The protein below binds the small molecule below.
Small molecule (SMILES): CC(=O)N[C@@H]1[C@@H](O)[C@H](O)[C@@H](CO)O[C@H]1O

Sequence of chain 1.A:
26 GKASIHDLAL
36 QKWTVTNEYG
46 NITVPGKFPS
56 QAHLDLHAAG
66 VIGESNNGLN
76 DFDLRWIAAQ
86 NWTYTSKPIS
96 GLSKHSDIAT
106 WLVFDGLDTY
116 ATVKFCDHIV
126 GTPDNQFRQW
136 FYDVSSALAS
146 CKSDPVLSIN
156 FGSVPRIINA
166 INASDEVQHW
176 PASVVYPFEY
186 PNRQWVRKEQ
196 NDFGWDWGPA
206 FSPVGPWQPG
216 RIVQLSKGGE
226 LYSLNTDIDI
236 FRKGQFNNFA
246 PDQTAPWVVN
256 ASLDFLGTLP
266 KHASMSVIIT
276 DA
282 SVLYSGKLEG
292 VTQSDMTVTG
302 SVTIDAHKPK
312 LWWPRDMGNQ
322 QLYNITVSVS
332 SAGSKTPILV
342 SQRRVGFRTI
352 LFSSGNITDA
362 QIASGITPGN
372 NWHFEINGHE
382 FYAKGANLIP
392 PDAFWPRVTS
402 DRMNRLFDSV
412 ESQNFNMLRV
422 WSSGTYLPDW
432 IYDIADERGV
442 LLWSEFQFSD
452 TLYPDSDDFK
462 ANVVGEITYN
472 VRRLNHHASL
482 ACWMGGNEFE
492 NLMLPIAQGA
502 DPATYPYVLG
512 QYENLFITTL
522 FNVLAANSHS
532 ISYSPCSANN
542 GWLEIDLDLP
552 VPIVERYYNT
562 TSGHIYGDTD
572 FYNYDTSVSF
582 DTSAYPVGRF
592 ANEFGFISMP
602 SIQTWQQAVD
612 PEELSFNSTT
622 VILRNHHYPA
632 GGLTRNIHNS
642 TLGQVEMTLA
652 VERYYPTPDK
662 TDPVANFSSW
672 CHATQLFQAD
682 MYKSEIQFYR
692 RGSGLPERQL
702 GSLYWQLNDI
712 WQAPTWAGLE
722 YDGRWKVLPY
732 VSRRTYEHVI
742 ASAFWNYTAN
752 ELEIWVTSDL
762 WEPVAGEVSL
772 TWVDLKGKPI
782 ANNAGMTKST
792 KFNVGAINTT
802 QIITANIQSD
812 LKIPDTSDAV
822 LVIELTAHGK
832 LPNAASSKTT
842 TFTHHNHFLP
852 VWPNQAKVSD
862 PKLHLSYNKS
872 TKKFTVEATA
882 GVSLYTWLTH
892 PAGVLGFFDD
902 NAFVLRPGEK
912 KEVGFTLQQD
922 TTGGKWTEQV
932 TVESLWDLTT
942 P

Binding-site contacts:
Ligand atom O5 contacts residue HIS174 of chain 1.A at 3.6 Å.
Ligand atom N2 contacts residue ASN187 of chain 1.A at 4.2 Å.
Ligand atom C5 contacts residue ASN167 of chain 1.A at 3.6 Å.
Ligand atom C7 contacts residue ASN167 of chain 1.A at 3.6 Å.
Ligand atom C8 contacts residue PRO186 of chain 1.A at 3.4 Å (hydrophobic).
Ligand atom C6 contacts residue HIS174 of chain 1.A at 3.9 Å.
Ligand atom O6 contacts residue ASP170 of chain 1.A at 3.5 Å (salt-bridge).
Ligand atom C6 contacts residue ASP170 of chain 1.A at 4.0 Å.
Ligand atom O6 contacts residue ALA168 of chain 1.A at 2.8 Å (h-bond).
Ligand atom C2 contacts residue ASN167 of chain 1.A at 2.5 Å.
Ligand atom C5 contacts residue HIS174 of chain 1.A at 3.9 Å.
Ligand atom O7 contacts residue ASN167 of chain 1.A at 3.7 Å.
Ligand atom N2 contacts residue ASN167 of chain 1.A at 3.1 Å (h-bond).
Ligand atom C3 contacts residue ASN167 of chain 1.A at 3.9 Å.
Ligand atom C7 contacts residue ASN187 of chain 1.A at 3.8 Å.
Ligand atom C1 contacts residue ASN187 of chain 1.A at 4.5 Å.
Ligand atom C8 contacts residue ASN187 of chain 1.A at 3.7 Å.
Ligand atom O5 contacts residue ASN167 of chain 1.A at 2.3 Å (h-bond).
Ligand atom C6 contacts residue ASN167 of chain 1.A at 4.3 Å.
Ligand atom O5 contacts residue ALA168 of chain 1.A at 4.0 Å.
Ligand atom O6 contacts residue ASN167 of chain 1.A at 3.4 Å (h-bond).
Ligand atom C4 contacts residue ASN167 of chain 1.A at 4.3 Å.
Ligand atom C1 contacts residue ASN167 of chain 1.A at 1.4 Å.
Ligand atom O6 contacts residue HIS174 of chain 1.A at 3.8 Å.
Ligand atom O6 contacts residue SER169 of chain 1.A at 4.3 Å.
Ligand atom C1 contacts residue HIS174 of chain 1.A at 4.1 Å.
Ligand atom O7 contacts residue ASN187 of chain 1.A at 3.7 Å.
Ligand atom C6 contacts residue ALA168 of chain 1.A at 4.2 Å (hydrophobic).